Sequence of chain 2.A:
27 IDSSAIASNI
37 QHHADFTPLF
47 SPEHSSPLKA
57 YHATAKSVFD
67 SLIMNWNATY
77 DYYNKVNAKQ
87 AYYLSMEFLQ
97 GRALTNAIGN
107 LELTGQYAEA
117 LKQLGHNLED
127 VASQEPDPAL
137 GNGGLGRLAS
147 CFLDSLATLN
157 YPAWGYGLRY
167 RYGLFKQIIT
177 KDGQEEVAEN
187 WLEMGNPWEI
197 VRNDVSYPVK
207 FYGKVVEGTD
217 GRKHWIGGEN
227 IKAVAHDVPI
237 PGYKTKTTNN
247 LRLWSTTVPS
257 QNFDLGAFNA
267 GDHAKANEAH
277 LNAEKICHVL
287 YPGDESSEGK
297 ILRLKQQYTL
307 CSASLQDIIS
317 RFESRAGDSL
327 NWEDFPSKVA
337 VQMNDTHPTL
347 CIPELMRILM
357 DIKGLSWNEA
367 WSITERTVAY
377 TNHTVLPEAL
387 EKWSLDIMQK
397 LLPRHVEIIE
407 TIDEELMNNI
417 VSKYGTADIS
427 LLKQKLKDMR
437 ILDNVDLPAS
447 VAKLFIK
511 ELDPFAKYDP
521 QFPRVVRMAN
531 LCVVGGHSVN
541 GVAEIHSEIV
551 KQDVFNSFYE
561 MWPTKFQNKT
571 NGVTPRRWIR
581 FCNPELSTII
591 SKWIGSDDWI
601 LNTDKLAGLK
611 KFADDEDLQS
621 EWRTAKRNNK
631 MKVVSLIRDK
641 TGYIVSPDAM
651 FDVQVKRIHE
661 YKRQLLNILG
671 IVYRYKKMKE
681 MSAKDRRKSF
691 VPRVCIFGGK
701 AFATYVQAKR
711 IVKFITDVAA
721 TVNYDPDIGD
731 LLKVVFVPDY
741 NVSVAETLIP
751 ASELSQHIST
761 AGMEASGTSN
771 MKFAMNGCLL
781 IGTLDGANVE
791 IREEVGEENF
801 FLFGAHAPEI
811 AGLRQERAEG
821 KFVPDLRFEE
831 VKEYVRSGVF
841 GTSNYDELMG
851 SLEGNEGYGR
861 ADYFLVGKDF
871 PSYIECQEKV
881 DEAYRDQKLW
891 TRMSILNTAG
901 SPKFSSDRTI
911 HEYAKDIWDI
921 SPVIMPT

Binding-site contacts:
Ligand atom C6 contacts residue GLU93 of chain 2.A at 3.6 Å.
Ligand atom O6 contacts residue GLC2 of chain 2.D at 2.4 Å (h-bond).
Ligand atom O6 contacts residue ARG657 of chain 2.A at 3.4 Å (salt-bridge).
Ligand atom C2 contacts residue PHE702 of chain 2.A at 3.6 Å (hydrophobic).
Ligand atom C2 contacts residue ARG299 of chain 2.A at 3.6 Å.
Ligand atom C6 contacts residue GLY139 of chain 2.A at 3.6 Å.
Ligand atom O2 contacts residue ARG299 of chain 2.A at 3.1 Å (salt-bridge).
Ligand atom O1 contacts residue GLC2 of chain 2.D at 3.6 Å.
Ligand atom O3 contacts residue HIS379 of chain 2.A at 3.6 Å.
Ligand atom C6 contacts residue ASN138 of chain 2.A at 3.1 Å.
Ligand atom O3 contacts residue GLU384 of chain 2.A at 3.2 Å (salt-bridge).
Ligand atom O6 contacts residue GLU384 of chain 2.A at 3.3 Å (salt-bridge).
Ligand atom O5 contacts residue GLU93 of chain 2.A at 2.9 Å (salt-bridge).
Ligand atom O4 contacts residue THR380 of chain 2.A at 3.7 Å.
Ligand atom O6 contacts residue HIS659 of chain 2.A at 3.3 Å.
Ligand atom O2 contacts residue ALA385 of chain 2.A at 3.5 Å.
Ligand atom O5 contacts residue GLC2 of chain 2.D at 3.1 Å (h-bond).
Ligand atom O3 contacts residue HIS343 of chain 2.A at 3.5 Å (h-bond).
Ligand atom C4 contacts residue TYR287 of chain 2.A at 3.7 Å (hydrophobic).
Ligand atom C6 contacts residue GLU384 of chain 2.A at 3.2 Å.
Ligand atom O3 contacts residue ASP341 of chain 2.A at 2.9 Å (salt-bridge).
Ligand atom C6 contacts residue ARG657 of chain 2.A at 3.4 Å.
Ligand atom O6 contacts residue GLY139 of chain 2.A at 3.1 Å.
Ligand atom O2 contacts residue HIS343 of chain 2.A at 3.6 Å.
Ligand atom C6 contacts residue TYR287 of chain 2.A at 3.8 Å (hydrophobic).
Ligand atom C3 contacts residue THR380 of chain 2.A at 3.5 Å.
Ligand atom C1 contacts residue TYR858 of chain 2.A at 3.1 Å (hydrophobic).
Ligand atom O6 contacts residue ASN138 of chain 2.A at 2.7 Å (h-bond).
Ligand atom O1 contacts residue TYR858 of chain 2.A at 2.7 Å (h-bond).
Ligand atom O6 contacts residue GLU93 of chain 2.A at 2.6 Å (salt-bridge).
Ligand atom C1 contacts residue TYR287 of chain 2.A at 3.6 Å (hydrophobic).
Ligand atom O3 contacts residue THR380 of chain 2.A at 2.6 Å (h-bond).
Ligand atom C6 contacts residue GLC2 of chain 2.D at 3.5 Å.
Ligand atom O5 contacts residue TYR287 of chain 2.A at 3.7 Å.
Ligand atom O6 contacts residue GLY140 of chain 2.A at 3.5 Å (h-bond).
Ligand atom C6 contacts residue HIS659 of chain 2.A at 3.4 Å.
Ligand atom O5 contacts residue TYR705 of chain 2.A at 3.7 Å.
Ligand atom O6 contacts residue LEU141 of chain 2.A at 3.2 Å.
Ligand atom O3 contacts residue ARG299 of chain 2.A at 3.6 Å.
Ligand atom O2 contacts residue ASP341 of chain 2.A at 3.7 Å.

This protein binds this small molecule.
Small molecule (SMILES): OC[C@H]1O[C@H](O[C@H]2[C@H](O)[C@@H](O)[C@@H](O[C@H]3[C@H](O)[C@@H](O)[C@@H](O[C@H]4[C@H](O)[C@@H](O)[C@H](O)O[C@@H]4CO)O[C@@H]3CO)O[C@@H]2CO)[C@H](O)[C@@H](O)[C@@H]1O